A protein and the small-molecule ligand that binds it are described below.
Small molecule (SMILES): COc1ccc(-c2cnn3c(N)c(-c4ccccc4)c(NC4CCN(C)CC4)nc23)cc1OC

Sequence of chain 1.A:
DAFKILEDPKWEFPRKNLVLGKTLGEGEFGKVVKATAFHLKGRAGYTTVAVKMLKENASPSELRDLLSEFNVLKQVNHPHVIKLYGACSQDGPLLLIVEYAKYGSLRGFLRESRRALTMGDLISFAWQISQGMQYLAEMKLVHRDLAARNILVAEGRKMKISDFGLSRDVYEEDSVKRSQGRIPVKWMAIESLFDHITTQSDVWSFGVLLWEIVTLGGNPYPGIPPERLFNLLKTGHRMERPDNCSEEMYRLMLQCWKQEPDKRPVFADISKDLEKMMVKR

Binding-site contacts:
Ligand atom C29 contacts residue ASP190 of chain 1.A at 3.5 Å.
Ligand atom C6 contacts residue LEU179 of chain 1.A at 3.5 Å (hydrophobic).
Ligand atom O25 contacts residue LEU28 of chain 1.A at 3.4 Å (h-bond).
Ligand atom C34 contacts residue ASN177 of chain 1.A at 3.6 Å.
Ligand atom C30 contacts residue ARG176 of chain 1.A at 3.7 Å.
Ligand atom N10 contacts residue VAL102 of chain 1.A at 3.5 Å.
Ligand atom N3 contacts residue VAL36 of chain 1.A at 3.7 Å.
Ligand atom C32 contacts residue PHE33 of chain 1.A at 3.3 Å (hydrophobic).
Ligand atom N11 contacts residue VAL36 of chain 1.A at 3.6 Å.
Ligand atom C16 contacts residue VAL102 of chain 1.A at 3.7 Å (hydrophobic).
Ligand atom C17 contacts residue SER189 of chain 1.A at 3.5 Å.
Ligand atom C18 contacts residue SER189 of chain 1.A at 3.1 Å.
Ligand atom N1 contacts residue LEU179 of chain 1.A at 3.6 Å.
Ligand atom C8 contacts residue ALA105 of chain 1.A at 3.0 Å (hydrophobic).
Ligand atom C32 contacts residue ASP190 of chain 1.A at 3.2 Å.
Ligand atom C34 contacts residue ARG176 of chain 1.A at 3.3 Å.
Ligand atom C33 contacts residue PHE33 of chain 1.A at 3.6 Å (hydrophobic).
Ligand atom N10 contacts residue ALA54 of chain 1.A at 3.4 Å.
Ligand atom C16 contacts residue GLU73 of chain 1.A at 3.5 Å.
Ligand atom N7 contacts residue ALA54 of chain 1.A at 3.5 Å.
Ligand atom N1 contacts residue ALA54 of chain 1.A at 3.7 Å.
Ligand atom N31 contacts residue ASP190 of chain 1.A at 2.8 Å (salt-bridge).
Ligand atom N10 contacts residue GLU103 of chain 1.A at 2.8 Å (salt-bridge).
Ligand atom C17 contacts residue ILE86 of chain 1.A at 3.7 Å (hydrophobic).
Ligand atom C33 contacts residue ASP190 of chain 1.A at 3.5 Å.
Ligand atom C21 contacts residue GLY108 of chain 1.A at 3.7 Å.
Ligand atom C30 contacts residue ASP190 of chain 1.A at 3.5 Å.
Ligand atom C23 contacts residue GLY108 of chain 1.A at 3.5 Å.
Ligand atom C22 contacts residue GLY108 of chain 1.A at 3.4 Å.
Ligand atom C15 contacts residue LYS56 of chain 1.A at 3.6 Å.
Ligand atom C2 contacts residue LEU179 of chain 1.A at 3.7 Å (hydrophobic).
Ligand atom C34 contacts residue ASP190 of chain 1.A at 3.5 Å.
Ligand atom C17 contacts residue GLU73 of chain 1.A at 3.4 Å.
Ligand atom N7 contacts residue ALA105 of chain 1.A at 3.1 Å (h-bond).
Ligand atom C23 contacts residue ALA105 of chain 1.A at 3.5 Å (hydrophobic).
Ligand atom C15 contacts residue VAL102 of chain 1.A at 3.6 Å (hydrophobic).
Ligand atom C5 contacts residue LEU179 of chain 1.A at 3.6 Å (hydrophobic).
Ligand atom C26 contacts residue GLY29 of chain 1.A at 3.6 Å.
Ligand atom C6 contacts residue ALA54 of chain 1.A at 3.7 Å (hydrophobic).
Ligand atom C21 contacts residue LEU28 of chain 1.A at 3.6 Å (hydrophobic).